Sequence of chain 1.A:
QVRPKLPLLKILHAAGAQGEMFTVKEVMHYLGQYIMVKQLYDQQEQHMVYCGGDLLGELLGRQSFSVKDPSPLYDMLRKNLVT

This protein binds this small molecule.
Small molecule (SMILES): CSCC[C@H](NC(=O)[C@H](Cc1ccccc1)NC(C)=O)C(=O)NC(C)(C)C(=O)N[C@@H](Cc1ccc(CP(=O)(O)O)cc1)C(=O)N[C@@H](CC1=CN=C2CC=CC=C12)C(=O)N[C@@H](CCC(=O)O)C(=O)NC1(C(=O)N[C@@H](CC(C)C)C(N)=O)CC1

Binding-site contacts:
Ligand atom CD2 contacts residue TYR88 of chain 1.A at 3.8 Å (hydrophobic).
Ligand atom CD1 contacts residue GLN60 of chain 1.A at 3.9 Å.
Ligand atom CD1 contacts residue GLN60 of chain 1.A at 3.3 Å.
Ligand atom CZ contacts residue ILE49 of chain 1.A at 3.5 Å (hydrophobic).
Ligand atom O contacts residue VAL81 of chain 1.A at 3.7 Å.
Ligand atom C contacts residue GLN60 of chain 1.A at 3.5 Å.
Ligand atom CE contacts residue GLN47 of chain 1.A at 3.8 Å.
Ligand atom NE1 contacts residue GLY46 of chain 1.A at 3.4 Å.
Ligand atom CE2 contacts residue LYS82 of chain 1.A at 3.7 Å.
Ligand atom CZ2 contacts residue GLY46 of chain 1.A at 3.5 Å.
Ligand atom CE2 contacts residue GLY46 of chain 1.A at 3.5 Å.
Ligand atom N contacts residue GLN60 of chain 1.A at 2.7 Å (h-bond).
Ligand atom CD1 contacts residue TYR55 of chain 1.A at 3.8 Å (hydrophobic).
Ligand atom CD1 contacts residue MET42 of chain 1.A at 3.6 Å (hydrophobic).
Ligand atom CB contacts residue TYR55 of chain 1.A at 3.8 Å (hydrophobic).
Ligand atom CE3 contacts residue VAL81 of chain 1.A at 3.9 Å (hydrophobic).
Ligand atom CA contacts residue GLN60 of chain 1.A at 3.7 Å.
Ligand atom CD2 contacts residue MET50 of chain 1.A at 3.5 Å (hydrophobic).
Ligand atom CZ2 contacts residue MET42 of chain 1.A at 3.5 Å (hydrophobic).
Ligand atom CD1 contacts residue HIS61 of chain 1.A at 3.7 Å.
Ligand atom CZ2 contacts residue LEU45 of chain 1.A at 3.8 Å (hydrophobic).
Ligand atom CH3 contacts residue GLN60 of chain 1.A at 3.3 Å.
Ligand atom NE1 contacts residue MET42 of chain 1.A at 2.9 Å (h-bond).
Ligand atom CB contacts residue GLN60 of chain 1.A at 3.6 Å.
Ligand atom CD2 contacts residue GLY46 of chain 1.A at 3.9 Å.
Ligand atom CH2 contacts residue LEU87 of chain 1.A at 3.6 Å (hydrophobic).
Ligand atom CD1 contacts residue GLY46 of chain 1.A at 3.7 Å.
Ligand atom C contacts residue VAL81 of chain 1.A at 3.9 Å (hydrophobic).
Ligand atom CZ3 contacts residue ILE49 of chain 1.A at 3.8 Å (hydrophobic).
Ligand atom CD2 contacts residue VAL81 of chain 1.A at 3.6 Å (hydrophobic).
Ligand atom CE contacts residue MET50 of chain 1.A at 3.3 Å (hydrophobic).
Ligand atom CE2 contacts residue GLY46 of chain 1.A at 3.5 Å.
Ligand atom CE2 contacts residue MET50 of chain 1.A at 3.8 Å (hydrophobic).
Ligand atom CE1 contacts residue ILE49 of chain 1.A at 3.8 Å (hydrophobic).
Ligand atom CG contacts residue TYR55 of chain 1.A at 3.9 Å (hydrophobic).
Ligand atom CE1 contacts residue HIS61 of chain 1.A at 3.7 Å.
Ligand atom CE2 contacts residue MET42 of chain 1.A at 3.5 Å (hydrophobic).
Ligand atom CD2 contacts residue PRO84 of chain 1.A at 3.8 Å (hydrophobic).
Ligand atom CG contacts residue VAL81 of chain 1.A at 4.0 Å (hydrophobic).
Ligand atom CE2 contacts residue ILE49 of chain 1.A at 3.9 Å (hydrophobic).